A protein and the small-molecule ligand that binds it are described below.
Small molecule (SMILES): Nc1nc(F)nc2c1ncn2[C@H]1C[C@H](O)[C@@H](CO)O1

Sequence of chain 1.C:
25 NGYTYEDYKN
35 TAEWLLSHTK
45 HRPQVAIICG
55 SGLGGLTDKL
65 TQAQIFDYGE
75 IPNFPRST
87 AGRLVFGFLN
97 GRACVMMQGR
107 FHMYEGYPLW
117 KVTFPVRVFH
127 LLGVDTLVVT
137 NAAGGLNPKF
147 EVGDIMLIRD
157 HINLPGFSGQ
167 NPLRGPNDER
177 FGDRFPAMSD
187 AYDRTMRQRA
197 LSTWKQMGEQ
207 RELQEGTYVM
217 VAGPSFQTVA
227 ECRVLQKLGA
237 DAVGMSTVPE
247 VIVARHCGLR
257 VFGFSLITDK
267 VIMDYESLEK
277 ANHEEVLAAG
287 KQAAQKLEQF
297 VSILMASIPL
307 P

Binding-site contacts:
Ligand atom C2' contacts residue GLY97 of chain 1.C at 4.0 Å.
Ligand atom N6 contacts residue PHE94 of chain 1.C at 4.5 Å.
Ligand atom N6 contacts residue LYS44 of chain 1.C at 4.0 Å.
Ligand atom N7 contacts residue GLN66 of chain 1.C at 3.9 Å.
Ligand atom C4' contacts residue GLY97 of chain 1.C at 4.1 Å.
Ligand atom O3' contacts residue GLY97 of chain 1.C at 3.2 Å (h-bond).
Ligand atom C2 contacts residue LYS44 of chain 1.C at 4.3 Å.
Ligand atom N1 contacts residue PHE94 of chain 1.C at 4.2 Å.
Ligand atom N1 contacts residue LYS44 of chain 1.C at 3.8 Å.
Ligand atom C3' contacts residue GLY97 of chain 1.C at 4.0 Å.
Ligand atom C4 contacts residue PHE94 of chain 1.C at 3.3 Å (hydrophobic).
Ligand atom C2 contacts residue PHE94 of chain 1.C at 4.0 Å (hydrophobic).
Ligand atom C2' contacts residue PHE94 of chain 1.C at 3.1 Å (hydrophobic).
Ligand atom N9 contacts residue PHE94 of chain 1.C at 3.6 Å.
Ligand atom C6 contacts residue LYS44 of chain 1.C at 3.9 Å.
Ligand atom C8 contacts residue PHE94 of chain 1.C at 3.3 Å (hydrophobic).
Ligand atom N6 contacts residue GLN66 of chain 1.C at 4.1 Å.
Ligand atom C6 contacts residue PHE94 of chain 1.C at 4.0 Å (hydrophobic).
Ligand atom C1' contacts residue PHE94 of chain 1.C at 3.5 Å (hydrophobic).
Ligand atom N3 contacts residue PHE94 of chain 1.C at 3.6 Å.
Ligand atom C3' contacts residue PHE94 of chain 1.C at 4.5 Å (hydrophobic).
Ligand atom C5 contacts residue PHE94 of chain 1.C at 3.4 Å (hydrophobic).
Ligand atom N7 contacts residue PHE94 of chain 1.C at 3.3 Å.